A small-molecule ligand and the protein it binds are described below.
Small molecule (SMILES): CCCN(CCC)C(=O)c1cc(C)cc(C(=O)N[C@@H](Cc2cc(F)cc(F)c2)[C@H](O)[C@H]2C[C@@H](OCC)CCN2)c1

Sequence of chain 1.A:
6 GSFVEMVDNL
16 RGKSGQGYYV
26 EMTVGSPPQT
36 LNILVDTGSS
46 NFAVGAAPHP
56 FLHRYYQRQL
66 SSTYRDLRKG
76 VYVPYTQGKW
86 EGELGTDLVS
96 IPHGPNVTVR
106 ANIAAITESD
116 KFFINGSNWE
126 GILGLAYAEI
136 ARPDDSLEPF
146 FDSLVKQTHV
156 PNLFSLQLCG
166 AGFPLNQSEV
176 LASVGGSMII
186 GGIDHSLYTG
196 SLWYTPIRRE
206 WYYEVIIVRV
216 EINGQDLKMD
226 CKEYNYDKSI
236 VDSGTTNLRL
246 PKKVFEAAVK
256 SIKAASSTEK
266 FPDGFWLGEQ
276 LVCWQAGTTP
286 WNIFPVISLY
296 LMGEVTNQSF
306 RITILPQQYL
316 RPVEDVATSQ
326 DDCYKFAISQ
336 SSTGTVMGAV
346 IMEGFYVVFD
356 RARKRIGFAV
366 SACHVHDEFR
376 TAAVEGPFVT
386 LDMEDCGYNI

Binding-site contacts:
Ligand atom N2 contacts residue GLY239 of chain 1.A at 2.9 Å (h-bond).
Ligand atom N3 contacts residue ASP237 of chain 1.A at 2.7 Å (salt-bridge).
Ligand atom O4 contacts residue THR81 of chain 1.A at 3.2 Å (h-bond).
Ligand atom N3 contacts residue GLY43 of chain 1.A at 3.0 Å (h-bond).
Ligand atom F1 contacts residue TRP124 of chain 1.A at 3.4 Å.
Ligand atom C11 contacts residue GLN82 of chain 1.A at 3.4 Å.
Ligand atom C25 contacts residue ASP237 of chain 1.A at 3.4 Å.
Ligand atom C12 contacts residue THR241 of chain 1.A at 3.6 Å.
Ligand atom C8 contacts residue THR241 of chain 1.A at 3.3 Å.
Ligand atom C16 contacts residue GLY239 of chain 1.A at 3.6 Å.
Ligand atom C22 contacts residue PHE117 of chain 1.A at 3.6 Å (hydrophobic).
Ligand atom C12 contacts residue GLY20 of chain 1.A at 3.3 Å.
Ligand atom F2 contacts residue GLY83 of chain 1.A at 3.4 Å.
Ligand atom C18 contacts residue GLY239 of chain 1.A at 3.5 Å.
Ligand atom C23 contacts residue PHE117 of chain 1.A at 3.5 Å (hydrophobic).
Ligand atom C20 contacts residue LEU39 of chain 1.A at 3.6 Å (hydrophobic).
Ligand atom C13 contacts residue GLY239 of chain 1.A at 3.5 Å.
Ligand atom C29 contacts residue GLY43 of chain 1.A at 3.5 Å.
Ligand atom C27 contacts residue THR81 of chain 1.A at 3.4 Å.
Ligand atom O3 contacts residue GLY43 of chain 1.A at 3.3 Å (h-bond).
Ligand atom C30 contacts residue THR81 of chain 1.A at 3.2 Å.
Ligand atom C8 contacts residue GLY20 of chain 1.A at 3.3 Å.
Ligand atom F1 contacts residue ILE119 of chain 1.A at 3.5 Å.
Ligand atom O2 contacts residue GLN82 of chain 1.A at 3.0 Å (h-bond).
Ligand atom O3 contacts residue SER44 of chain 1.A at 3.6 Å.
Ligand atom C10 contacts residue GLN82 of chain 1.A at 3.5 Å.
Ligand atom O2 contacts residue TYR80 of chain 1.A at 3.6 Å.
Ligand atom C29 contacts residue ASP237 of chain 1.A at 3.3 Å.
Ligand atom C17 contacts residue ASP41 of chain 1.A at 3.6 Å.
Ligand atom F2 contacts residue GLN82 of chain 1.A at 3.5 Å.
Ligand atom C20 contacts residue GLY239 of chain 1.A at 3.5 Å.
Ligand atom C28 contacts residue TYR207 of chain 1.A at 3.6 Å (hydrophobic).
Ligand atom O3 contacts residue ASP41 of chain 1.A at 2.6 Å (salt-bridge).
Ligand atom O1 contacts residue THR241 of chain 1.A at 2.9 Å (h-bond).
Ligand atom F2 contacts residue PHE117 of chain 1.A at 3.2 Å.
Ligand atom O3 contacts residue TYR80 of chain 1.A at 3.6 Å.
Ligand atom C4 contacts residue GLN82 of chain 1.A at 3.5 Å.
Ligand atom C3 contacts residue GLY239 of chain 1.A at 3.4 Å.
Ligand atom C18 contacts residue ASP41 of chain 1.A at 3.4 Å.
Ligand atom O2 contacts residue THR81 of chain 1.A at 3.3 Å (h-bond).